The protein below binds the small molecule below.
Small molecule (SMILES): Nc1ccn([C@@H]2O[C@H](CO[P](=O)(O)O[C@H]3[C@@H](O)[C@H](n4ccc(=O)[nH]c4=O)O[C@@H]3CO[P](=O)(O)O[C@H]3[C@@H](O)[C@H](n4ccc(=O)[nH]c4=O)O[C@@H]3COP(=O)=O)[C@@H](O[P](=O)(O)OC[C@H]3O[C@@H](n4ccc(=O)[nH]c4=O)[C@H](O)[C@@H]3O[P](=O)(O)OC[C@H]3O[C@@H](n4ccc(=O)[nH]c4=O)[C@H](O)[C@@H]3O[P](=O)(O)OC[C@H]3O[C@@H](n4ccc(N)nc4=O)[C@H](O)[C@@H]3O[P](=O)(O)OC[C@H]3O[C@@H](n4ccc(=O)[nH]c4=O)[C@H](O)[C@@H]3O[P](=O)(O)OC[C@H]3O[C@@H](n4cnc5c(N)ncnc54)[C@H](O)[C@@H]3O[P](=O)(O)OC[C@H]3O[C@@H](n4cnc5c(N)ncnc54)[C@H](O)[C@@H]3O)[C@H]2O)c(=O)n1

Binding-site contacts:
Ligand atom C5 contacts residue HIS101 of chain 1.CB at 3.4 Å.
Ligand atom N7 contacts residue ILE100 of chain 1.CB at 3.3 Å (h-bond).
Ligand atom C4 contacts residue THR94 of chain 1.CB at 3.7 Å.
Ligand atom C2 contacts residue GLU95 of chain 1.CB at 3.2 Å.
Ligand atom O2' contacts residue ARG99 of chain 1.CB at 3.4 Å.
Ligand atom N6 contacts residue THR102 of chain 1.CB at 2.8 Å (h-bond).
Ligand atom C5 contacts residue GLY81 of chain 1.NA at 3.2 Å.
Ligand atom OP1 contacts residue MG1 of chain 1.VM at 3.1 Å.
Ligand atom N1 contacts residue GLU95 of chain 1.CB at 3.0 Å (salt-bridge).
Ligand atom C3' contacts residue ARG99 of chain 1.CB at 3.6 Å.
Ligand atom O2' contacts residue ILE100 of chain 1.CB at 3.3 Å (h-bond).
Ligand atom N7 contacts residue HIS101 of chain 1.CB at 3.5 Å.
Ligand atom C2 contacts residue HIS101 of chain 1.CB at 3.4 Å.
Ligand atom C8 contacts residue ILE100 of chain 1.CB at 3.1 Å (hydrophobic).
Ligand atom C4 contacts residue ILE100 of chain 1.CB at 3.1 Å (hydrophobic).
Ligand atom N9 contacts residue ILE100 of chain 1.CB at 3.0 Å (h-bond).
Ligand atom N1 contacts residue HIS101 of chain 1.CB at 3.2 Å.
Ligand atom C2 contacts residue ILE100 of chain 1.CB at 3.6 Å (hydrophobic).
Ligand atom N6 contacts residue GLN89 of chain 1.CB at 3.5 Å.
Ligand atom O4 contacts residue THR94 of chain 1.CB at 2.6 Å (h-bond).
Ligand atom C4 contacts residue GLY24 of chain 1.CB at 3.4 Å.
Ligand atom N3 contacts residue HIS101 of chain 1.CB at 3.5 Å (h-bond).
Ligand atom N6 contacts residue HIS101 of chain 1.CB at 3.4 Å (h-bond).
Ligand atom N3 contacts residue ILE100 of chain 1.CB at 3.7 Å.
Ligand atom C5 contacts residue THR102 of chain 1.CB at 3.4 Å.
Ligand atom C4 contacts residue HIS101 of chain 1.CB at 3.5 Å.
Ligand atom N6 contacts residue THR94 of chain 1.CB at 3.4 Å (h-bond).
Ligand atom C5 contacts residue ILE100 of chain 1.CB at 3.2 Å (hydrophobic).
Ligand atom C2 contacts residue ASP26 of chain 1.CB at 3.6 Å.
Ligand atom N3 contacts residue ASP26 of chain 1.CB at 3.4 Å.
Ligand atom C5 contacts residue GLY24 of chain 1.CB at 3.1 Å.
Ligand atom O2 contacts residue ASP26 of chain 1.CB at 3.0 Å (salt-bridge).
Ligand atom O4 contacts residue GLU27 of chain 1.CB at 3.3 Å (salt-bridge).
Ligand atom C6 contacts residue GLY24 of chain 1.CB at 3.4 Å.
Ligand atom C6 contacts residue THR102 of chain 1.CB at 3.5 Å.
Ligand atom C6 contacts residue HIS101 of chain 1.CB at 3.2 Å.
Ligand atom C8 contacts residue THR102 of chain 1.CB at 3.7 Å.
Ligand atom N7 contacts residue THR102 of chain 1.CB at 2.8 Å (h-bond).
Ligand atom C2' contacts residue ILE100 of chain 1.CB at 3.4 Å (hydrophobic).
Ligand atom N6 contacts residue PRO92 of chain 1.CB at 3.3 Å.

Sequence of chain 1.CB:
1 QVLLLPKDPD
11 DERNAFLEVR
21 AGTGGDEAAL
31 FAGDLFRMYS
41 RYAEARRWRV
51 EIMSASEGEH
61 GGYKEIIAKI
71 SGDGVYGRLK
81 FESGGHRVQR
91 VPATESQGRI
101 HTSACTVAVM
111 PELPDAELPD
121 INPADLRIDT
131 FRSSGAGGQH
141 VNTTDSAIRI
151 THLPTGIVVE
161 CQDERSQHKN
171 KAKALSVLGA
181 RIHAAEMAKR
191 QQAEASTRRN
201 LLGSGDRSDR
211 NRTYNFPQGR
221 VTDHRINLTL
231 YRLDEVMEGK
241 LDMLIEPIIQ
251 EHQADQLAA

Sequence of chain 1.NA:
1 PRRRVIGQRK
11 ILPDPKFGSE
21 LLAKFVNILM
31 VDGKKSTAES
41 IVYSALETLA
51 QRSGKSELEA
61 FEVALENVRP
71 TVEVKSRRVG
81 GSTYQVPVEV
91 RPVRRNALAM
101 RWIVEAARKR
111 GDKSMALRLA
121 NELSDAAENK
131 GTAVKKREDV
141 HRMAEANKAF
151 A